Sequence of chain 1.C:
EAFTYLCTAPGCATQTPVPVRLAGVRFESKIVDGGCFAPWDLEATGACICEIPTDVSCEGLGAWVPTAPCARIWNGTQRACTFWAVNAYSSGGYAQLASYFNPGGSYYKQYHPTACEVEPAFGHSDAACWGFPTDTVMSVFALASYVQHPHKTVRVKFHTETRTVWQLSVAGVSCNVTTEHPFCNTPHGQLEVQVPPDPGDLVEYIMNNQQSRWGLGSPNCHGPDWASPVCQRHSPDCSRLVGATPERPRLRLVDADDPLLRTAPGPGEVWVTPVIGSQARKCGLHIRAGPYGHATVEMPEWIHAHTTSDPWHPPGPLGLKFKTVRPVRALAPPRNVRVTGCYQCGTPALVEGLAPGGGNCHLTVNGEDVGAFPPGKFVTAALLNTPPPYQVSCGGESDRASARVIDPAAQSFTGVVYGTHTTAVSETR

Sequence of chain 1.A:
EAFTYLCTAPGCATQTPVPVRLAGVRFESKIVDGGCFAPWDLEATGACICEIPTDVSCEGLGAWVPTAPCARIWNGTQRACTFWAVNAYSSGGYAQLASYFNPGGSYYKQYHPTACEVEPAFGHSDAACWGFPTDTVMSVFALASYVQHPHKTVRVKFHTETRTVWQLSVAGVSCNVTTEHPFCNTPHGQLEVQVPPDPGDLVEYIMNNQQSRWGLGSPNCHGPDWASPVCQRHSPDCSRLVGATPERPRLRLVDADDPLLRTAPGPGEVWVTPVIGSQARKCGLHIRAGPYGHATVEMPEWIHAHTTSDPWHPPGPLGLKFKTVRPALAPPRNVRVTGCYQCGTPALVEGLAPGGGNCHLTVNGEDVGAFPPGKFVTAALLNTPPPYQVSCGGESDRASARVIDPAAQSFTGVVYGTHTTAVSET

A protein and the small-molecule ligand that binds it are described below.
Small molecule (SMILES): CC(=O)N[C@@H]1[C@@H](O)[C@@H](O)[C@@H](CO)O[C@H]1O

Binding-site contacts:
Ligand atom O5 contacts residue THR429 of chain 1.C at 2.4 Å (h-bond).
Ligand atom C8 contacts residue THR429 of chain 1.C at 3.4 Å.
Ligand atom C3 contacts residue THR429 of chain 1.C at 3.7 Å.
Ligand atom O5 contacts residue HIS290 of chain 1.A at 3.6 Å (h-bond).
Ligand atom O7 contacts residue NGA1 of chain 1.RA at 3.8 Å.
Ligand atom O6 contacts residue ARG292 of chain 1.A at 3.9 Å.
Ligand atom O7 contacts residue THR430 of chain 1.C at 4.4 Å.
Ligand atom C6 contacts residue HIS290 of chain 1.A at 4.1 Å.
Ligand atom C4 contacts residue THR429 of chain 1.C at 4.2 Å.
Ligand atom N2 contacts residue THR429 of chain 1.C at 2.8 Å (h-bond).
Ligand atom C8 contacts residue NGA1 of chain 1.RA at 3.9 Å.
Ligand atom C7 contacts residue NGA1 of chain 1.RA at 4.3 Å.
Ligand atom O6 contacts residue HIS290 of chain 1.A at 3.2 Å (h-bond).
Ligand atom O6 contacts residue THR429 of chain 1.C at 4.4 Å.
Ligand atom C1 contacts residue THR429 of chain 1.C at 1.4 Å.
Ligand atom C7 contacts residue THR429 of chain 1.C at 3.3 Å.
Ligand atom O7 contacts residue THR429 of chain 1.C at 3.6 Å.
Ligand atom C2 contacts residue THR429 of chain 1.C at 2.4 Å.
Ligand atom C5 contacts residue THR429 of chain 1.C at 3.6 Å.